Binding-site contacts:
Ligand atom C1 contacts residue ASN77 of chain 1.C at 1.5 Å.
Ligand atom C8 contacts residue ALA86 of chain 1.C at 4.0 Å (hydrophobic).
Ligand atom C7 contacts residue GLN89 of chain 1.C at 3.1 Å.
Ligand atom C5 contacts residue ASN80 of chain 1.C at 3.6 Å.
Ligand atom C8 contacts residue VAL87 of chain 1.C at 4.3 Å (hydrophobic).
Ligand atom C6 contacts residue ASN80 of chain 1.C at 4.0 Å.
Ligand atom C7 contacts residue ALA86 of chain 1.C at 4.2 Å (hydrophobic).
Ligand atom O5 contacts residue LEU84 of chain 1.C at 3.9 Å.
Ligand atom C8 contacts residue ASN77 of chain 1.C at 4.3 Å.
Ligand atom C3 contacts residue ASN77 of chain 1.C at 3.8 Å.
Ligand atom C1 contacts residue ASN80 of chain 1.C at 3.3 Å.
Ligand atom O6 contacts residue LEU84 of chain 1.C at 3.4 Å.
Ligand atom C7 contacts residue ASN77 of chain 1.C at 3.2 Å.
Ligand atom C6 contacts residue LEU84 of chain 1.C at 4.4 Å (hydrophobic).
Ligand atom C2 contacts residue ASN77 of chain 1.C at 2.4 Å.
Ligand atom N2 contacts residue GLN89 of chain 1.C at 3.7 Å.
Ligand atom C7 contacts residue VAL87 of chain 1.C at 4.1 Å (hydrophobic).
Ligand atom O7 contacts residue VAL87 of chain 1.C at 3.0 Å (h-bond).
Ligand atom C5 contacts residue ASN77 of chain 1.C at 3.6 Å.
Ligand atom O7 contacts residue ALA86 of chain 1.C at 3.5 Å.
Ligand atom C4 contacts residue ASN77 of chain 1.C at 4.2 Å.
Ligand atom C8 contacts residue GLN89 of chain 1.C at 3.3 Å.
Ligand atom C6 contacts residue LEU82 of chain 1.C at 4.4 Å (hydrophobic).
Ligand atom C3 contacts residue GLN89 of chain 1.C at 4.4 Å.
Ligand atom N2 contacts residue ASN77 of chain 1.C at 2.8 Å (h-bond).
Ligand atom O6 contacts residue LEU82 of chain 1.C at 4.2 Å.
Ligand atom O7 contacts residue GLN89 of chain 1.C at 3.2 Å (h-bond).
Ligand atom O5 contacts residue ASN80 of chain 1.C at 3.0 Å (h-bond).
Ligand atom O5 contacts residue ASN77 of chain 1.C at 2.3 Å (h-bond).
Ligand atom O3 contacts residue GLN89 of chain 1.C at 3.4 Å (h-bond).
Ligand atom O7 contacts residue ASN77 of chain 1.C at 3.4 Å (h-bond).
Ligand atom C2 contacts residue GLN89 of chain 1.C at 4.3 Å.

A protein and the small-molecule ligand that binds it are described below.
Small molecule (SMILES): CC(=O)N[C@@H]1[C@@H](O)[C@H](O)[C@@H](CO)O[C@H]1O

Sequence of chain 1.C:
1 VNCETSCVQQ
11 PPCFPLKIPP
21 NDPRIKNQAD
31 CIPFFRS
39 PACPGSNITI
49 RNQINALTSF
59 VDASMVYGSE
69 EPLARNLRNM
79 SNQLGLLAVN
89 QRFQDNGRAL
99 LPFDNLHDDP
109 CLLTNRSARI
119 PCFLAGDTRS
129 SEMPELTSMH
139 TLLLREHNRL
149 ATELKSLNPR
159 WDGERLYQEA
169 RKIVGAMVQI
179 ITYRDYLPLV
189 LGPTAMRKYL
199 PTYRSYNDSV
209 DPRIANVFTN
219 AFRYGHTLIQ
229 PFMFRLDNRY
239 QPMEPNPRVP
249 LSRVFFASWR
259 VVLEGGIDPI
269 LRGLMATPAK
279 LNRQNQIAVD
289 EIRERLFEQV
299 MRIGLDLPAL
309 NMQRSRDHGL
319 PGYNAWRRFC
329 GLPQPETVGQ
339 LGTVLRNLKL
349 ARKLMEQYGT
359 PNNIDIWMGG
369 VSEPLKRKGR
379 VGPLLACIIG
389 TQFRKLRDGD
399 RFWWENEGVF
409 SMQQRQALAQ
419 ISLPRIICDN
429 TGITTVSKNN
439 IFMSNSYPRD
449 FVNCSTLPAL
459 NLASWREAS